Binding-site contacts:
Ligand atom C7 contacts residue ASN146 of chain 2.B at 3.3 Å.
Ligand atom C5 contacts residue ASN146 of chain 2.B at 3.6 Å.
Ligand atom N2 contacts residue ASN146 of chain 2.B at 2.8 Å (h-bond).
Ligand atom C7 contacts residue ILE436 of chain 2.B at 4.5 Å (hydrophobic).
Ligand atom C3 contacts residue ASN146 of chain 2.B at 3.8 Å.
Ligand atom C8 contacts residue ASN146 of chain 2.B at 3.5 Å.
Ligand atom C2 contacts residue ASN146 of chain 2.B at 2.4 Å.
Ligand atom O5 contacts residue ASN146 of chain 2.B at 2.4 Å (h-bond).
Ligand atom C1 contacts residue THR148 of chain 2.B at 3.9 Å.
Ligand atom C1 contacts residue ASN146 of chain 2.B at 1.4 Å.
Ligand atom O7 contacts residue ASN146 of chain 2.B at 4.2 Å.
Ligand atom C5 contacts residue THR148 of chain 2.B at 3.8 Å.
Ligand atom C6 contacts residue THR148 of chain 2.B at 3.8 Å.
Ligand atom C4 contacts residue ASN146 of chain 2.B at 4.3 Å.
Ligand atom O5 contacts residue THR148 of chain 2.B at 3.3 Å.
Ligand atom O6 contacts residue THR148 of chain 2.B at 4.3 Å.
Ligand atom C8 contacts residue LYS143 of chain 2.B at 4.5 Å.
Ligand atom O7 contacts residue ILE436 of chain 2.B at 3.9 Å.

Sequence of chain 2.B:
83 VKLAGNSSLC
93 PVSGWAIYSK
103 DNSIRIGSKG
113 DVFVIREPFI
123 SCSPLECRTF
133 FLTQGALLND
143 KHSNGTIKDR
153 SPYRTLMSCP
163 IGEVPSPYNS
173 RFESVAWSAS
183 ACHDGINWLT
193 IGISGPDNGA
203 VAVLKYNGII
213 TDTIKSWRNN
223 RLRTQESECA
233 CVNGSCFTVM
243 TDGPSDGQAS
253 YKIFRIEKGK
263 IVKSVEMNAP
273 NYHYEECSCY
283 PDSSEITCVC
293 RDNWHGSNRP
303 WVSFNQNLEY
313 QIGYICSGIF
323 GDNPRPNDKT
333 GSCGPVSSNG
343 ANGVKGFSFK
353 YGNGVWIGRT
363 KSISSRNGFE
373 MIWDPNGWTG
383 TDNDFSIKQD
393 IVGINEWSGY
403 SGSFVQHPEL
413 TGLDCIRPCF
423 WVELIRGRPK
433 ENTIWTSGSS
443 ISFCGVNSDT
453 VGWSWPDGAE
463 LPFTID

A small-molecule ligand and the protein it binds are described below.
Small molecule (SMILES): CC(=O)N[C@H]1[C@H](O[C@H]2[C@H](O)[C@@H](NC(C)=O)CO[C@@H]2CO)O[C@H](CO)[C@@H](O)[C@@H]1O